Sequence of chain 1.C:
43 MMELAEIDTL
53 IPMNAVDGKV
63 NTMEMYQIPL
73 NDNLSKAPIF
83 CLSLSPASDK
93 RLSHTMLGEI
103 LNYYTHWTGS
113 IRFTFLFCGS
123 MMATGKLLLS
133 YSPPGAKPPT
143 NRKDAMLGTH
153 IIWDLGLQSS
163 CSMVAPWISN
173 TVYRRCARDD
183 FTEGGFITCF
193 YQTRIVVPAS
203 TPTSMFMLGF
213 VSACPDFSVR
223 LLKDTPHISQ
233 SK

Binding-site contacts:
Ligand atom CD2 contacts residue ILE84 of chain 2.A at 3.9 Å (hydrophobic).
Ligand atom CZ contacts residue LYS98 of chain 2.A at 3.7 Å.
Ligand atom O contacts residue SER86 of chain 2.A at 2.8 Å (h-bond).
Ligand atom NH2 contacts residue SER86 of chain 2.A at 3.5 Å (h-bond).
Ligand atom O contacts residue LYS234 of chain 1.C at 3.4 Å.
Ligand atom NE contacts residue ASN101 of chain 2.A at 3.0 Å (h-bond).
Ligand atom NH1 contacts residue LYS98 of chain 2.A at 3.7 Å.
Ligand atom N contacts residue LYS234 of chain 1.C at 1.5 Å.
Ligand atom NH1 contacts residue THR88 of chain 2.A at 3.8 Å.
Ligand atom NE contacts residue SER86 of chain 2.A at 3.6 Å.
Ligand atom CB contacts residue SER86 of chain 2.A at 3.9 Å.
Ligand atom CA contacts residue SER86 of chain 2.A at 4.0 Å.
Ligand atom C contacts residue THR88 of chain 2.A at 4.2 Å.
Ligand atom CD contacts residue SER86 of chain 2.A at 3.5 Å.
Ligand atom N contacts residue SER86 of chain 2.A at 4.0 Å.
Ligand atom CZ contacts residue ASN101 of chain 2.A at 3.7 Å.
Ligand atom C contacts residue LYS234 of chain 1.C at 3.0 Å.
Ligand atom O contacts residue THR88 of chain 2.A at 3.7 Å.
Ligand atom CB contacts residue LYS234 of chain 1.C at 3.9 Å.
Ligand atom CZ contacts residue SER86 of chain 2.A at 3.2 Å.
Ligand atom CB contacts residue SER233 of chain 1.C at 4.1 Å.
Ligand atom NH2 contacts residue PHE100 of chain 2.A at 2.8 Å (h-bond).
Ligand atom O contacts residue LYS98 of chain 2.A at 3.8 Å.
Ligand atom N contacts residue SER233 of chain 1.C at 3.0 Å (h-bond).
Ligand atom C contacts residue LYS98 of chain 2.A at 3.7 Å.
Ligand atom NH2 contacts residue LYS98 of chain 2.A at 2.7 Å (salt-bridge).
Ligand atom NH2 contacts residue LEU87 of chain 2.A at 3.9 Å.
Ligand atom N contacts residue LYS234 of chain 1.C at 3.6 Å.
Ligand atom CD contacts residue ASN101 of chain 2.A at 3.2 Å.
Ligand atom NH2 contacts residue ASN101 of chain 2.A at 3.7 Å.
Ligand atom CA contacts residue LYS234 of chain 1.C at 2.5 Å.
Ligand atom CZ contacts residue PHE100 of chain 2.A at 4.1 Å (hydrophobic).
Ligand atom NH1 contacts residue LEU87 of chain 2.A at 3.9 Å.
Ligand atom CA contacts residue SER233 of chain 1.C at 3.6 Å.
Ligand atom CZ contacts residue LEU87 of chain 2.A at 4.2 Å (hydrophobic).
Ligand atom NH1 contacts residue SER86 of chain 2.A at 3.4 Å (h-bond).
Ligand atom C contacts residue SER86 of chain 2.A at 3.6 Å.
Ligand atom CG contacts residue SER86 of chain 2.A at 4.2 Å.
Ligand atom NH2 contacts residue LYS97 of chain 2.A at 3.6 Å (salt-bridge).
Ligand atom CD1 contacts residue ILE84 of chain 2.A at 4.0 Å (hydrophobic).

This small molecule binds to this protein.
Small molecule (SMILES): CC[C@H](C)[C@H](NC(=O)[C@@H](N)CC(C)C)C(=O)NCC(=O)N[C@@H](CCCN=C(N)N)C(=O)N[C@H](C=O)[C@@H](C)O

Sequence of chain 2.A:
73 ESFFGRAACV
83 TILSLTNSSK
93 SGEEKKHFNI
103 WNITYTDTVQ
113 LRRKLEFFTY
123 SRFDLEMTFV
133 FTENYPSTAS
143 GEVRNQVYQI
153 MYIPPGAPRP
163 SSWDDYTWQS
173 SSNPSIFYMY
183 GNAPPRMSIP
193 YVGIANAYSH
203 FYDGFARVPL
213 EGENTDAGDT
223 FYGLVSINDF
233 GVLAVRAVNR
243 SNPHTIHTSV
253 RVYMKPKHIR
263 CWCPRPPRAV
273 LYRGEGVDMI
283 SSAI